Binding-site contacts:
Ligand atom C5 contacts residue ASN709 of chain 1.B at 3.7 Å.
Ligand atom O7 contacts residue ASN709 of chain 1.B at 2.9 Å (h-bond).
Ligand atom N2 contacts residue ASN709 of chain 1.B at 2.9 Å (h-bond).
Ligand atom C8 contacts residue ASN709 of chain 1.B at 4.3 Å.
Ligand atom O5 contacts residue ASN709 of chain 1.B at 2.4 Å (h-bond).
Ligand atom C8 contacts residue GLY1131 of chain 1.B at 3.7 Å.
Ligand atom C2 contacts residue ASN709 of chain 1.B at 2.5 Å.
Ligand atom C3 contacts residue ASN709 of chain 1.B at 3.8 Å.
Ligand atom C7 contacts residue ASN709 of chain 1.B at 3.1 Å.
Ligand atom C1 contacts residue ASN709 of chain 1.B at 1.4 Å.
Ligand atom C4 contacts residue ASN709 of chain 1.B at 4.2 Å.

A small-molecule ligand and the protein it binds are described below.
Small molecule (SMILES): CC(=O)N[C@@H]1[C@@H](O)[C@H](O)[C@@H](CO)O[C@H]1O

Sequence of chain 1.B:
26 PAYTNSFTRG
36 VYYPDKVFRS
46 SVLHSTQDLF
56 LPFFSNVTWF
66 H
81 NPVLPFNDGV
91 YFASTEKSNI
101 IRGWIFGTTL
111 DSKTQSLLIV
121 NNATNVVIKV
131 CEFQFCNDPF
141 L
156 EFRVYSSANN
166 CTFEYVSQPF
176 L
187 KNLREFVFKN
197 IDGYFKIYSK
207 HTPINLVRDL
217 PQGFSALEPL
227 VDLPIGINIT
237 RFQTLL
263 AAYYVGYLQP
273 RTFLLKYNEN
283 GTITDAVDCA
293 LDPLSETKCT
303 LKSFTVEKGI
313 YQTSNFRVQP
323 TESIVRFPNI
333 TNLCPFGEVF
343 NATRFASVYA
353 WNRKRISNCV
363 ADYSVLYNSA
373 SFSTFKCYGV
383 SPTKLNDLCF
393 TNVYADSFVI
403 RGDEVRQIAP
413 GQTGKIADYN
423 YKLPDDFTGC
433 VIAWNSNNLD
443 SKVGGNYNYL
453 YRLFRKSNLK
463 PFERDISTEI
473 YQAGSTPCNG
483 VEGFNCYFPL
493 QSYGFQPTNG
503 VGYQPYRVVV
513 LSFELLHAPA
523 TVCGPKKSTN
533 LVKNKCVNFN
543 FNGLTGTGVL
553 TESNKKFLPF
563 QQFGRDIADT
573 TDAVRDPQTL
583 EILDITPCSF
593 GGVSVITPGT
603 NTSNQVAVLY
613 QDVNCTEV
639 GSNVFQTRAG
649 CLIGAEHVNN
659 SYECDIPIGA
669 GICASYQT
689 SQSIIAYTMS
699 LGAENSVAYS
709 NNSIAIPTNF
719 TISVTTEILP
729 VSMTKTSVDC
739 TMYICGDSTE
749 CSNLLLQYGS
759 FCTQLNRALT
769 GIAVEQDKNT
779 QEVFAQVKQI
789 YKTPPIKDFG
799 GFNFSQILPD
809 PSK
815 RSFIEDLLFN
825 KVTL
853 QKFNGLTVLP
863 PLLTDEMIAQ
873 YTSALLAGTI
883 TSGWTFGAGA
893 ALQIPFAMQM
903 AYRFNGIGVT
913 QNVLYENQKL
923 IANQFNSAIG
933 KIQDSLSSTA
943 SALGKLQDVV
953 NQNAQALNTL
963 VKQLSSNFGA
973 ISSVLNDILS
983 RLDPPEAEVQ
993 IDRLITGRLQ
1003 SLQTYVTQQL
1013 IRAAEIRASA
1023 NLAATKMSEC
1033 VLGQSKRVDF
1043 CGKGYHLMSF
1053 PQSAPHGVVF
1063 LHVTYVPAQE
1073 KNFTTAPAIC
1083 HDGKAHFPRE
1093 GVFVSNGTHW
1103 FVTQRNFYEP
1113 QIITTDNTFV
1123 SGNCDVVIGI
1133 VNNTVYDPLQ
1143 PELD